Binding-site contacts:
Ligand atom N12 contacts residue ASN140 of chain 1.A at 4.1 Å.
Ligand atom O10 contacts residue ARG274 of chain 1.A at 3.4 Å (salt-bridge).
Ligand atom N8 contacts residue ASN140 of chain 1.A at 2.7 Å (h-bond).
Ligand atom C4 contacts residue ARG274 of chain 1.A at 3.5 Å.
Ligand atom O2 contacts residue PHE209 of chain 1.A at 4.0 Å.
Ligand atom O2 contacts residue LYS240 of chain 1.A at 2.9 Å (salt-bridge).
Ligand atom N3 contacts residue ARG274 of chain 1.A at 4.0 Å.
Ligand atom C1 contacts residue MET165 of chain 1.A at 3.9 Å (hydrophobic).
Ligand atom C5 contacts residue ASP204 of chain 1.A at 3.2 Å.
Ligand atom C4 contacts residue PHE209 of chain 1.A at 4.0 Å (hydrophobic).
Ligand atom N8 contacts residue ILE163 of chain 1.A at 3.9 Å.
Ligand atom N12 contacts residue ILE142 of chain 1.A at 3.4 Å.
Ligand atom N9 contacts residue PHE209 of chain 1.A at 3.6 Å.
Ligand atom O10 contacts residue PHE209 of chain 1.A at 3.8 Å.
Ligand atom O10 contacts residue LYS240 of chain 1.A at 2.8 Å (salt-bridge).
Ligand atom N9 contacts residue ARG274 of chain 1.A at 3.4 Å (salt-bridge).
Ligand atom N6 contacts residue ILE142 of chain 1.A at 3.5 Å.
Ligand atom C7 contacts residue ARG274 of chain 1.A at 3.6 Å.
Ligand atom N3 contacts residue ASP204 of chain 1.A at 2.8 Å (salt-bridge).
Ligand atom C1 contacts residue ARG274 of chain 1.A at 4.1 Å.
Ligand atom N9 contacts residue LYS240 of chain 1.A at 3.8 Å.
Ligand atom C1 contacts residue ASP204 of chain 1.A at 3.9 Å.
Ligand atom C5 contacts residue LEU234 of chain 1.A at 4.2 Å (hydrophobic).
Ligand atom N6 contacts residue ASN140 of chain 1.A at 3.1 Å (h-bond).
Ligand atom N3 contacts residue MET165 of chain 1.A at 3.8 Å.
Ligand atom N12 contacts residue ARG274 of chain 1.A at 3.6 Å (salt-bridge).
Ligand atom N12 contacts residue ASP121 of chain 1.A at 3.2 Å (salt-bridge).
Ligand atom C1 contacts residue LYS240 of chain 1.A at 3.9 Å.
Ligand atom N6 contacts residue ARG274 of chain 1.A at 3.9 Å.
Ligand atom N8 contacts residue LEU234 of chain 1.A at 3.5 Å.
Ligand atom O10 contacts residue SO41 of chain 1.E at 3.7 Å.
Ligand atom C1 contacts residue PHE209 of chain 1.A at 4.2 Å (hydrophobic).
Ligand atom O2 contacts residue GLY236 of chain 1.A at 3.3 Å (h-bond).
Ligand atom C7 contacts residue ASN140 of chain 1.A at 4.0 Å.
Ligand atom O2 contacts residue ASP204 of chain 1.A at 4.2 Å.
Ligand atom C5 contacts residue ASN140 of chain 1.A at 3.4 Å.
Ligand atom C5 contacts residue ARG274 of chain 1.A at 4.0 Å.
Ligand atom C5 contacts residue MET165 of chain 1.A at 4.0 Å (hydrophobic).
Ligand atom N8 contacts residue ASP204 of chain 1.A at 2.7 Å (salt-bridge).
Ligand atom C7 contacts residue ILE142 of chain 1.A at 3.5 Å (hydrophobic).

Sequence of chain 1.A:
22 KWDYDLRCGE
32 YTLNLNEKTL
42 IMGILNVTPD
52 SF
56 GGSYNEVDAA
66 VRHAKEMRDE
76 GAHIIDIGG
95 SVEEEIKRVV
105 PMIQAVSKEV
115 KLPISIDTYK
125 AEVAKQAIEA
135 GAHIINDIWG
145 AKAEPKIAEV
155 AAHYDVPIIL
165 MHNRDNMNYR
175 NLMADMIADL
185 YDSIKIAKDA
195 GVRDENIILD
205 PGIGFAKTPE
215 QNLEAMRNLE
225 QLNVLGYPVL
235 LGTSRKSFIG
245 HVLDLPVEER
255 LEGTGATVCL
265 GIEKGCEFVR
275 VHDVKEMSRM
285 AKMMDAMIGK

The small molecule below binds the protein below.
Small molecule (SMILES): Nc1nc(N)c(N=O)c(=O)[nH]1